The protein below binds the small molecule below.
Small molecule (SMILES): O=C1CCSc2ccc(Cl)cc21

Sequence of chain 1.B:
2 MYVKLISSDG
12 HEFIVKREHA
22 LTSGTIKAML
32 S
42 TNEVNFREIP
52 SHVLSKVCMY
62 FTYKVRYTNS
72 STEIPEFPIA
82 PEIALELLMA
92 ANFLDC

Binding-site contacts:
Ligand atom C02 contacts residue ILE50 of chain 1.B at 4.3 Å (hydrophobic).
Ligand atom C07 contacts residue GLU87 of chain 1.B at 4.5 Å.
Ligand atom O01 contacts residue ILE50 of chain 1.B at 3.8 Å.
Ligand atom C06 contacts residue GLU49 of chain 1.B at 3.6 Å.
Ligand atom C08 contacts residue GLU49 of chain 1.B at 3.5 Å.
Ligand atom C03 contacts residue GLU87 of chain 1.B at 3.4 Å.
Ligand atom C06 contacts residue MET90 of chain 1.B at 4.0 Å (hydrophobic).
Ligand atom C12 contacts residue MET90 of chain 1.B at 4.4 Å (hydrophobic).
Ligand atom O01 contacts residue GLU87 of chain 1.B at 3.2 Å (salt-bridge).
Ligand atom C08 contacts residue ILE50 of chain 1.B at 3.6 Å (hydrophobic).
Ligand atom S05 contacts residue GLU49 of chain 1.B at 4.2 Å.
Ligand atom CL1 contacts residue ALA91 of chain 1.B at 4.0 Å.
Ligand atom C04 contacts residue GLU87 of chain 1.B at 4.0 Å.
Ligand atom C07 contacts residue ILE50 of chain 1.B at 4.4 Å (hydrophobic).
Ligand atom O01 contacts residue PRO51 of chain 1.B at 3.8 Å.
Ligand atom C09 contacts residue GLU49 of chain 1.B at 3.9 Å.
Ligand atom O01 contacts residue GLU49 of chain 1.B at 3.8 Å.
Ligand atom O01 contacts residue ALA91 of chain 1.B at 3.8 Å.
Ligand atom C12 contacts residue GLU49 of chain 1.B at 3.2 Å.
Ligand atom CL1 contacts residue GLU49 of chain 1.B at 4.0 Å.
Ligand atom C02 contacts residue PRO51 of chain 1.B at 3.9 Å (hydrophobic).
Ligand atom C03 contacts residue PRO51 of chain 1.B at 3.6 Å (hydrophobic).
Ligand atom C03 contacts residue GLU49 of chain 1.B at 3.7 Å.
Ligand atom C09 contacts residue ILE50 of chain 1.B at 4.3 Å (hydrophobic).
Ligand atom CL1 contacts residue MET90 of chain 1.B at 4.1 Å.
Ligand atom C11 contacts residue GLU49 of chain 1.B at 3.1 Å.
Ligand atom C02 contacts residue GLU49 of chain 1.B at 3.3 Å.
Ligand atom C09 contacts residue MET90 of chain 1.B at 4.3 Å (hydrophobic).
Ligand atom C02 contacts residue GLU87 of chain 1.B at 3.8 Å.
Ligand atom C04 contacts residue PRO51 of chain 1.B at 4.3 Å (hydrophobic).
Ligand atom CL1 contacts residue ILE50 of chain 1.B at 4.2 Å.
Ligand atom C07 contacts residue MET90 of chain 1.B at 4.1 Å (hydrophobic).
Ligand atom C09 contacts residue ALA91 of chain 1.B at 4.4 Å (hydrophobic).
Ligand atom S05 contacts residue MET90 of chain 1.B at 3.7 Å.
Ligand atom C07 contacts residue GLU49 of chain 1.B at 3.1 Å.
Ligand atom CL1 contacts residue PHE94 of chain 1.B at 3.2 Å.
Ligand atom C08 contacts residue MET90 of chain 1.B at 4.2 Å (hydrophobic).
Ligand atom O01 contacts residue VAL54 of chain 1.B at 3.9 Å.
Ligand atom C04 contacts residue GLU49 of chain 1.B at 3.7 Å.
Ligand atom C08 contacts residue ALA91 of chain 1.B at 3.9 Å (hydrophobic).